This small molecule binds to this protein.
Small molecule (SMILES): CC(=O)N[C@@H]1[C@@H](O)[C@H](O)[C@@H](CO)O[C@H]1O

Binding-site contacts:
Ligand atom C1 contacts residue GLN895 of chain 1.D at 4.5 Å.
Ligand atom C1 contacts residue ASN1074 of chain 1.A at 1.4 Å.
Ligand atom N2 contacts residue ASN1074 of chain 1.A at 2.9 Å (h-bond).
Ligand atom O4 contacts residue ALA706 of chain 1.A at 4.5 Å.
Ligand atom C8 contacts residue GLU1072 of chain 1.A at 3.4 Å.
Ligand atom C5 contacts residue ALA706 of chain 1.A at 3.8 Å (hydrophobic).
Ligand atom C3 contacts residue ASN1074 of chain 1.A at 3.8 Å.
Ligand atom C4 contacts residue ASN1074 of chain 1.A at 4.2 Å.
Ligand atom C2 contacts residue ASN1074 of chain 1.A at 2.5 Å.
Ligand atom O5 contacts residue ASN1074 of chain 1.A at 2.4 Å (h-bond).
Ligand atom C7 contacts residue ASN1074 of chain 1.A at 3.5 Å.
Ligand atom C6 contacts residue ALA706 of chain 1.A at 3.8 Å (hydrophobic).
Ligand atom C8 contacts residue ASN1074 of chain 1.A at 4.2 Å.
Ligand atom C8 contacts residue LYS1073 of chain 1.A at 4.0 Å.
Ligand atom O7 contacts residue ASN1074 of chain 1.A at 3.7 Å.
Ligand atom C5 contacts residue ASN1074 of chain 1.A at 3.7 Å.

Sequence of chain 1.D:
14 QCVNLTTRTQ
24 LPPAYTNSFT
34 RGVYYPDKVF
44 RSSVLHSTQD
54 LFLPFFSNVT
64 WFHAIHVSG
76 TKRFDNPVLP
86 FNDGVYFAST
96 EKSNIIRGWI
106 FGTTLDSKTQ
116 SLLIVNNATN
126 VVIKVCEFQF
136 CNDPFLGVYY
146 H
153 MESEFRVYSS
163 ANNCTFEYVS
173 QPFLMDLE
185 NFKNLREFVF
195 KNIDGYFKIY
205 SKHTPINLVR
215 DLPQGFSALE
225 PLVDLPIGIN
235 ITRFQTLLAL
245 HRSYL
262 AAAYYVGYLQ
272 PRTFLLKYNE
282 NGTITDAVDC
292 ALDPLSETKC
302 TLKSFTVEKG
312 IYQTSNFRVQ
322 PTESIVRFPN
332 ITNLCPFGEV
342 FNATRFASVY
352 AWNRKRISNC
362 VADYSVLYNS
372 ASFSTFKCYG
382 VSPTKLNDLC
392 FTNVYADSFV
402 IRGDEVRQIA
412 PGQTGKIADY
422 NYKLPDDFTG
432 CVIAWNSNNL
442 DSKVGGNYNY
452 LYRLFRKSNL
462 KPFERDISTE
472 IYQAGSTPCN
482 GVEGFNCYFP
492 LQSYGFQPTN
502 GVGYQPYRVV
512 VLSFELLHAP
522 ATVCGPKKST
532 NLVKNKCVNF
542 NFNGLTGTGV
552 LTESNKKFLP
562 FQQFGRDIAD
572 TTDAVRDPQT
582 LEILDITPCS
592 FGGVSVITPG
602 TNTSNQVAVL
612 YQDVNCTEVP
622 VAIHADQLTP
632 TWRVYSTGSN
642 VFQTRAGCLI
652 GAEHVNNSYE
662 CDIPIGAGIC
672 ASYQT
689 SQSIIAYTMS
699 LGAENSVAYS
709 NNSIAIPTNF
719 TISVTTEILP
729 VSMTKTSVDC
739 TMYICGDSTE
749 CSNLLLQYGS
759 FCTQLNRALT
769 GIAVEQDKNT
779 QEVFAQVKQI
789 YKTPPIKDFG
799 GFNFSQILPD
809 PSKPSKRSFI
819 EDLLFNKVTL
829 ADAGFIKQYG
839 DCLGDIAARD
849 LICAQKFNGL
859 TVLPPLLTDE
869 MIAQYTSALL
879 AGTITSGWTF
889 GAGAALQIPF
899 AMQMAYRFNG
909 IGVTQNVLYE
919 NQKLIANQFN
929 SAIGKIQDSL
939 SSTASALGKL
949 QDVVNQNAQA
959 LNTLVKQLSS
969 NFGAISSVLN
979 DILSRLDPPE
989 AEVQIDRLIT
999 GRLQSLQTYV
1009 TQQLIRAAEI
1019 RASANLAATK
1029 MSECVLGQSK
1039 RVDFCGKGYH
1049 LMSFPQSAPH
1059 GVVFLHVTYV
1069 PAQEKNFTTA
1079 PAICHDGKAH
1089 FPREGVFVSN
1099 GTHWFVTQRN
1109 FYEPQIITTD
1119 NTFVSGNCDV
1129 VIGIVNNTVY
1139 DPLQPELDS

Sequence of chain 1.A:
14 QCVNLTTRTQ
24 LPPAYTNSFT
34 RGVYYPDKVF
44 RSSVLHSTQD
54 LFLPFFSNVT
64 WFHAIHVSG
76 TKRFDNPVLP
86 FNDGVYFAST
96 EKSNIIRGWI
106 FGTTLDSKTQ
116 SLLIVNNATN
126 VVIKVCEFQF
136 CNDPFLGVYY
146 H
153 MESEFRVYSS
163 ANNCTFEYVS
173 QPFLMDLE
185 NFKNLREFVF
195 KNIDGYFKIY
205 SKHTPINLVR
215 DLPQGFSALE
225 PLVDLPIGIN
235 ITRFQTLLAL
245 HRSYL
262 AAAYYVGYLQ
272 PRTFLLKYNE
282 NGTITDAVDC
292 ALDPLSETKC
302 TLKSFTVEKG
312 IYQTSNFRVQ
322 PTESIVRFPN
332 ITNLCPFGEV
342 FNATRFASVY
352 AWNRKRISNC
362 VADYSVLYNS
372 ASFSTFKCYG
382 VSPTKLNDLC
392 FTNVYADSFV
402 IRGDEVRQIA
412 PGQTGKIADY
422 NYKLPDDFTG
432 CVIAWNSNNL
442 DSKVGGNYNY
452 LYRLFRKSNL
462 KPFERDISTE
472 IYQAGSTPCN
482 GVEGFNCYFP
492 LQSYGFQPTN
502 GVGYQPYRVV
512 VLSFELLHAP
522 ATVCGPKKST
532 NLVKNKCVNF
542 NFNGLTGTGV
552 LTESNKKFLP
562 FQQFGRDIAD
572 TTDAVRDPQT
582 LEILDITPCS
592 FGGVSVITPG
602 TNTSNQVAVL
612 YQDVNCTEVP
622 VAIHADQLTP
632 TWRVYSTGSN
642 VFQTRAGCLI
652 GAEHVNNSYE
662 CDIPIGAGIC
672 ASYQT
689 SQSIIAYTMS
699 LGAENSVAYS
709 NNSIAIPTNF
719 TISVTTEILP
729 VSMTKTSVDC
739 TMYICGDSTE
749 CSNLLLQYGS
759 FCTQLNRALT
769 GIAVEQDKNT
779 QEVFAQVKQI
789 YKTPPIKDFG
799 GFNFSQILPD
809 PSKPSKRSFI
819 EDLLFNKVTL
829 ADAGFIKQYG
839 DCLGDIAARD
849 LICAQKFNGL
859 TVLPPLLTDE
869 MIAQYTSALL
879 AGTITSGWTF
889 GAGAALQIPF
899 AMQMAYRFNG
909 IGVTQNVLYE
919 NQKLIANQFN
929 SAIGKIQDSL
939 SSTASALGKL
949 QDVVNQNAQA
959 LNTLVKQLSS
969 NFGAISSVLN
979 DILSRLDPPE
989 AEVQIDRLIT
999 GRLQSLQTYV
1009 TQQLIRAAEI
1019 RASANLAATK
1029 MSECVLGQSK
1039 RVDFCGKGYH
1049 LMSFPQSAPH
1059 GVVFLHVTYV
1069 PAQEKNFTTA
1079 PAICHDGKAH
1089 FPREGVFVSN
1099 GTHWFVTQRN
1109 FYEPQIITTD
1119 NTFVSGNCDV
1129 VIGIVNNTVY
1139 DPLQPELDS